Binding-site contacts:
Ligand atom O61 contacts residue TYR45 of chain 1.J at 3.9 Å.
Ligand atom C28 contacts residue TYR45 of chain 1.J at 3.9 Å (hydrophobic).
Ligand atom C37 contacts residue ILE45 of chain 1.C at 4.2 Å (hydrophobic).
Ligand atom C57 contacts residue THR41 of chain 1.C at 4.1 Å.
Ligand atom C40 contacts residue LEU38 of chain 1.J at 3.9 Å (hydrophobic).
Ligand atom C11 contacts residue SER39 of chain 1.C at 4.3 Å.
Ligand atom O61 contacts residue SER39 of chain 1.C at 2.7 Å (h-bond).
Ligand atom O7 contacts residue DMU1 of chain 1.SB at 4.2 Å.
Ligand atom O55 contacts residue DMU1 of chain 1.SB at 3.7 Å.
Ligand atom C37 contacts residue GLY42 of chain 1.J at 4.0 Å.
Ligand atom C34 contacts residue GLY42 of chain 1.J at 4.2 Å.
Ligand atom C18 contacts residue TYR45 of chain 1.J at 3.1 Å (hydrophobic).
Ligand atom C11 contacts residue ASN38 of chain 1.C at 3.2 Å.
Ligand atom C37 contacts residue GLY41 of chain 1.J at 4.2 Å.
Ligand atom O5 contacts residue TYR45 of chain 1.J at 3.8 Å.
Ligand atom C9 contacts residue ASN38 of chain 1.C at 3.5 Å.
Ligand atom C6 contacts residue DMU1 of chain 1.SB at 4.3 Å.
Ligand atom O16 contacts residue TYR45 of chain 1.J at 4.1 Å.
Ligand atom O2 contacts residue ASN38 of chain 1.C at 3.6 Å (h-bond).
Ligand atom C6 contacts residue TYR45 of chain 1.J at 4.0 Å (hydrophobic).
Ligand atom C2 contacts residue DMU1 of chain 1.SB at 3.4 Å.
Ligand atom C43 contacts residue GLY41 of chain 1.J at 4.2 Å.
Ligand atom C43 contacts residue THR37 of chain 1.J at 4.0 Å.
Ligand atom O61 contacts residue THR41 of chain 1.C at 2.7 Å (h-bond).
Ligand atom C57 contacts residue SER39 of chain 1.C at 3.0 Å.
Ligand atom C31 contacts residue ILE45 of chain 1.C at 3.7 Å (hydrophobic).
Ligand atom C19 contacts residue TYR45 of chain 1.J at 4.1 Å (hydrophobic).
Ligand atom C40 contacts residue GLY42 of chain 1.J at 3.9 Å.
Ligand atom O3 contacts residue DMU1 of chain 1.SB at 3.6 Å.
Ligand atom C40 contacts residue GLY41 of chain 1.J at 3.6 Å.
Ligand atom C1 contacts residue DMU1 of chain 1.SB at 4.2 Å.
Ligand atom C25 contacts residue TYR45 of chain 1.J at 4.1 Å (hydrophobic).
Ligand atom C37 contacts residue LEU38 of chain 1.J at 4.2 Å (hydrophobic).
Ligand atom C34 contacts residue GLY41 of chain 1.J at 4.0 Å.
Ligand atom C4 contacts residue DMU1 of chain 1.SB at 4.3 Å.
Ligand atom O49 contacts residue DMU1 of chain 1.SB at 3.6 Å.
Ligand atom C40 contacts residue THR37 of chain 1.J at 3.6 Å.
Ligand atom C25 contacts residue THR41 of chain 1.C at 4.3 Å.
Ligand atom C4 contacts residue TYR45 of chain 1.J at 4.3 Å (hydrophobic).
Ligand atom C22 contacts residue TYR45 of chain 1.J at 3.6 Å (hydrophobic).

Sequence of chain 1.J:
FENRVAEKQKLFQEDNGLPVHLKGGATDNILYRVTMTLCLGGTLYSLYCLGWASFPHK

A small-molecule ligand and the protein it binds are described below.
Small molecule (SMILES): CCCCCCCCCCO[C@@H]1O[C@H](CO)[C@@H](O[C@H]2O[C@H](CO)[C@@H](O)[C@H](O)[C@H]2O)[C@H](O)[C@H]1O

Sequence of chain 1.C:
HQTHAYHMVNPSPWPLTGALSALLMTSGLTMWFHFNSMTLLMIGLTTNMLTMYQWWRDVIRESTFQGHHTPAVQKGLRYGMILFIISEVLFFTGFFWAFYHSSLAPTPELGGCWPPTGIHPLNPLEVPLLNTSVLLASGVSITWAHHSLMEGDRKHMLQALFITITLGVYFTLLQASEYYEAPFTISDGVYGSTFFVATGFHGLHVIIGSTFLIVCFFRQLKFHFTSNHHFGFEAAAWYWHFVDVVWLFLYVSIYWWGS